Sequence of chain 1.E:
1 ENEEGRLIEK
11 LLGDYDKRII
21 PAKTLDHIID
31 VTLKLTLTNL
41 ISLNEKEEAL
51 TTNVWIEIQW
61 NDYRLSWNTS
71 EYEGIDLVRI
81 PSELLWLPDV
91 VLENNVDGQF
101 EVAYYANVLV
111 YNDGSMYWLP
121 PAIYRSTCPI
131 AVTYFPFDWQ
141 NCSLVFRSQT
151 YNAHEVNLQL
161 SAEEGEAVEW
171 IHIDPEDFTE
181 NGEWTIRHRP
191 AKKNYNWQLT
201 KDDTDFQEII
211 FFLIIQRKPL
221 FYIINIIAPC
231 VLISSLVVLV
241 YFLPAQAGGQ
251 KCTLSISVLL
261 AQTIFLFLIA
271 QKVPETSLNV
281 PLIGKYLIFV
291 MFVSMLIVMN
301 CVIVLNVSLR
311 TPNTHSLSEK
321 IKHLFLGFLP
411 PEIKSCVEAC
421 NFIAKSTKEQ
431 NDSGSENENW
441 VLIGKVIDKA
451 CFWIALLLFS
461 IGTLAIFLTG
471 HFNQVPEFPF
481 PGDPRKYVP

Binding-site contacts:
Ligand atom C5 contacts residue SER70 of chain 1.E at 3.7 Å.
Ligand atom O5 contacts residue SER70 of chain 1.E at 3.5 Å.
Ligand atom O5 contacts residue ASN68 of chain 1.E at 2.4 Å (h-bond).
Ligand atom C1 contacts residue SER70 of chain 1.E at 4.0 Å.
Ligand atom C2 contacts residue ASN68 of chain 1.E at 2.5 Å.
Ligand atom O6 contacts residue SER70 of chain 1.E at 4.2 Å.
Ligand atom C3 contacts residue ASN68 of chain 1.E at 3.8 Å.
Ligand atom C7 contacts residue ASN68 of chain 1.E at 3.5 Å.
Ligand atom C4 contacts residue ASN68 of chain 1.E at 4.2 Å.
Ligand atom O6 contacts residue GLU71 of chain 1.E at 4.1 Å.
Ligand atom C6 contacts residue SER70 of chain 1.E at 3.8 Å.
Ligand atom C1 contacts residue ASN68 of chain 1.E at 1.4 Å.
Ligand atom N2 contacts residue ASN68 of chain 1.E at 2.9 Å (h-bond).
Ligand atom C5 contacts residue ASN68 of chain 1.E at 3.7 Å.
Ligand atom O7 contacts residue ASN68 of chain 1.E at 3.5 Å (h-bond).
Ligand atom O5 contacts residue GLU71 of chain 1.E at 4.0 Å.

This protein binds this small molecule.
Small molecule (SMILES): CC(=O)N[C@@H]1[C@@H](O)[C@H](O)[C@@H](CO)O[C@H]1O